The protein below binds the small molecule below.
Small molecule (SMILES): CC(=O)/N=c1/[nH]c2ccccc2s1

Binding-site contacts:
Ligand atom C5 contacts residue ACT1 of chain 1.G at 3.4 Å.
Ligand atom N contacts residue PHE97 of chain 1.A at 4.1 Å.
Ligand atom C4 contacts residue NAD1 of chain 1.E at 4.4 Å.
Ligand atom C1 contacts residue MET98 of chain 1.A at 3.5 Å (hydrophobic).
Ligand atom C6 contacts residue GLY96 of chain 1.A at 3.8 Å.
Ligand atom N contacts residue MET98 of chain 1.A at 2.7 Å (h-bond).
Ligand atom C8 contacts residue GLY96 of chain 1.A at 3.9 Å.
Ligand atom C contacts residue PHE97 of chain 1.A at 4.2 Å (hydrophobic).
Ligand atom C3 contacts residue PHE97 of chain 1.A at 3.7 Å (hydrophobic).
Ligand atom C4 contacts residue ACT1 of chain 1.G at 3.8 Å.
Ligand atom C5 contacts residue PHE97 of chain 1.A at 4.0 Å (hydrophobic).
Ligand atom C contacts residue GLN100 of chain 1.A at 3.9 Å.
Ligand atom C3 contacts residue MET98 of chain 1.A at 4.0 Å (hydrophobic).
Ligand atom C3 contacts residue GLY96 of chain 1.A at 3.8 Å.
Ligand atom C4 contacts residue MET161 of chain 1.A at 4.1 Å (hydrophobic).
Ligand atom C6 contacts residue ACT1 of chain 1.G at 3.8 Å.
Ligand atom C5 contacts residue NAD1 of chain 1.E at 3.4 Å.
Ligand atom C6 contacts residue NAD1 of chain 1.E at 3.5 Å.
Ligand atom C7 contacts residue GLY96 of chain 1.A at 3.9 Å.
Ligand atom C5 contacts residue GLY96 of chain 1.A at 3.6 Å.
Ligand atom N1 contacts residue MET103 of chain 1.A at 4.3 Å.
Ligand atom N1 contacts residue MET98 of chain 1.A at 3.1 Å (h-bond).
Ligand atom C contacts residue PRO99 of chain 1.A at 4.1 Å (hydrophobic).
Ligand atom C4 contacts residue MET98 of chain 1.A at 4.3 Å (hydrophobic).
Ligand atom C4 contacts residue PHE97 of chain 1.A at 3.5 Å (hydrophobic).
Ligand atom C8 contacts residue NAD1 of chain 1.E at 4.3 Å.
Ligand atom N1 contacts residue PHE97 of chain 1.A at 3.5 Å.
Ligand atom C1 contacts residue PHE97 of chain 1.A at 4.1 Å (hydrophobic).
Ligand atom C contacts residue MET98 of chain 1.A at 3.4 Å (hydrophobic).
Ligand atom C7 contacts residue NAD1 of chain 1.E at 3.4 Å.
Ligand atom C2 contacts residue PHE97 of chain 1.A at 4.2 Å (hydrophobic).
Ligand atom C7 contacts residue ACT1 of chain 1.G at 4.3 Å.
Ligand atom C2 contacts residue MET98 of chain 1.A at 3.6 Å (hydrophobic).
Ligand atom C5 contacts residue MET161 of chain 1.A at 4.3 Å (hydrophobic).
Ligand atom C4 contacts residue GLY96 of chain 1.A at 3.5 Å.

Sequence of chain 1.A:
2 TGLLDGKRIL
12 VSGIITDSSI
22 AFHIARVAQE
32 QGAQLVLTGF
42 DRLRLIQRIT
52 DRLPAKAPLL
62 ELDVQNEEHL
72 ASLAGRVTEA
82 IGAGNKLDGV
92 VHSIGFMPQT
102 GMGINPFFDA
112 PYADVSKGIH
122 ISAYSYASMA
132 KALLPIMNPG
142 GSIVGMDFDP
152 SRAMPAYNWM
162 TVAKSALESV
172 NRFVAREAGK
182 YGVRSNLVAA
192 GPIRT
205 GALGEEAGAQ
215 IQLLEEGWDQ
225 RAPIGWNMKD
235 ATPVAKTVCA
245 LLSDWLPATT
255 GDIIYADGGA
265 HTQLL